Sequence of chain 60.C:
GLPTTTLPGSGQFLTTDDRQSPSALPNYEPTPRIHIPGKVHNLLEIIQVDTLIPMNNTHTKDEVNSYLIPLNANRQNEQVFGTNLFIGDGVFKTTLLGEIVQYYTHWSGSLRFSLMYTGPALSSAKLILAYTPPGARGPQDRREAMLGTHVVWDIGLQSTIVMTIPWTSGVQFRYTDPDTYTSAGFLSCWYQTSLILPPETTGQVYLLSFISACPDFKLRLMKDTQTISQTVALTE

Binding-site contacts:
Ligand atom C5B contacts residue MET224 of chain 60.A at 3.8 Å (hydrophobic).
Ligand atom C5 contacts residue MET221 of chain 60.A at 3.6 Å (hydrophobic).
Ligand atom C1C contacts residue TYR128 of chain 60.A at 3.9 Å (hydrophobic).
Ligand atom C5A contacts residue VAL176 of chain 60.A at 3.6 Å (hydrophobic).
Ligand atom C1B contacts residue VAL188 of chain 60.A at 3.8 Å (hydrophobic).
Ligand atom C3B contacts residue TYR152 of chain 60.A at 3.7 Å (hydrophobic).
Ligand atom C4B contacts residue TYR152 of chain 60.A at 3.8 Å (hydrophobic).
Ligand atom N3A contacts residue PHE186 of chain 60.A at 4.0 Å.
Ligand atom N3A contacts residue ALA24 of chain 60.C at 3.8 Å.
Ligand atom C5A contacts residue ALA150 of chain 60.A at 4.0 Å (hydrophobic).
Ligand atom N3A contacts residue TYR152 of chain 60.A at 3.5 Å.
Ligand atom C4C contacts residue VAL191 of chain 60.A at 3.0 Å (hydrophobic).
Ligand atom C4A contacts residue PRO174 of chain 60.A at 3.1 Å (hydrophobic).
Ligand atom C6B contacts residue ILE104 of chain 60.A at 3.6 Å (hydrophobic).
Ligand atom C1B contacts residue TYR128 of chain 60.A at 3.6 Å (hydrophobic).
Ligand atom C2B contacts residue VAL188 of chain 60.A at 3.5 Å (hydrophobic).
Ligand atom C4C contacts residue VAL188 of chain 60.A at 3.7 Å (hydrophobic).
Ligand atom O1B contacts residue TYR128 of chain 60.A at 3.4 Å (h-bond).
Ligand atom C1C contacts residue MET221 of chain 60.A at 4.0 Å (hydrophobic).
Ligand atom N2 contacts residue MET221 of chain 60.A at 3.3 Å (h-bond).
Ligand atom C1C contacts residue LEU106 of chain 60.A at 4.0 Å (hydrophobic).
Ligand atom C1B contacts residue ILE104 of chain 60.A at 4.0 Å (hydrophobic).
Ligand atom C5B contacts residue PHE186 of chain 60.A at 3.9 Å (hydrophobic).
Ligand atom C5B contacts residue TYR128 of chain 60.A at 4.0 Å (hydrophobic).
Ligand atom C2C contacts residue MET221 of chain 60.A at 4.0 Å (hydrophobic).
Ligand atom C5A contacts residue PHE186 of chain 60.A at 3.5 Å (hydrophobic).
Ligand atom C3B contacts residue VAL188 of chain 60.A at 3.8 Å (hydrophobic).
Ligand atom O1B contacts residue ILE104 of chain 60.A at 3.9 Å.
Ligand atom C2C contacts residue TYR197 of chain 60.A at 3.7 Å (hydrophobic).
Ligand atom C2A contacts residue PHE186 of chain 60.A at 3.3 Å (hydrophobic).
Ligand atom C4B contacts residue PHE186 of chain 60.A at 3.6 Å (hydrophobic).
Ligand atom C2A contacts residue TYR152 of chain 60.A at 3.6 Å (hydrophobic).
Ligand atom C4 contacts residue LEU106 of chain 60.A at 3.5 Å (hydrophobic).
Ligand atom C3C contacts residue TYR128 of chain 60.A at 3.4 Å (hydrophobic).
Ligand atom O1A contacts residue PHE186 of chain 60.A at 3.0 Å.
Ligand atom N3A contacts residue PRO174 of chain 60.A at 3.7 Å.
Ligand atom C6B contacts residue TYR128 of chain 60.A at 3.3 Å (hydrophobic).
Ligand atom C5C contacts residue VAL188 of chain 60.A at 4.1 Å (hydrophobic).
Ligand atom C5C contacts residue VAL191 of chain 60.A at 3.8 Å (hydrophobic).
Ligand atom O1 contacts residue MET221 of chain 60.A at 2.5 Å (h-bond).

This protein binds this small molecule.
Small molecule (SMILES): Cc1cc(CCCCCOc2ccc(C3=NCCO3)cc2)on1

Sequence of chain 60.A:
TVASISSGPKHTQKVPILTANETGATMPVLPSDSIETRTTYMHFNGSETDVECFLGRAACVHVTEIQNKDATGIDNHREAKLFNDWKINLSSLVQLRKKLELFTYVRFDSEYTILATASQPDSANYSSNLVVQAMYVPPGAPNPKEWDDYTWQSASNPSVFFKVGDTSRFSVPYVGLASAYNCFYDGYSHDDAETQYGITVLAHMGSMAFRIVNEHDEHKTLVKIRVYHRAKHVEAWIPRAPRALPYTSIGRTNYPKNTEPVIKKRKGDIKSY